Sequence of chain 1.B:
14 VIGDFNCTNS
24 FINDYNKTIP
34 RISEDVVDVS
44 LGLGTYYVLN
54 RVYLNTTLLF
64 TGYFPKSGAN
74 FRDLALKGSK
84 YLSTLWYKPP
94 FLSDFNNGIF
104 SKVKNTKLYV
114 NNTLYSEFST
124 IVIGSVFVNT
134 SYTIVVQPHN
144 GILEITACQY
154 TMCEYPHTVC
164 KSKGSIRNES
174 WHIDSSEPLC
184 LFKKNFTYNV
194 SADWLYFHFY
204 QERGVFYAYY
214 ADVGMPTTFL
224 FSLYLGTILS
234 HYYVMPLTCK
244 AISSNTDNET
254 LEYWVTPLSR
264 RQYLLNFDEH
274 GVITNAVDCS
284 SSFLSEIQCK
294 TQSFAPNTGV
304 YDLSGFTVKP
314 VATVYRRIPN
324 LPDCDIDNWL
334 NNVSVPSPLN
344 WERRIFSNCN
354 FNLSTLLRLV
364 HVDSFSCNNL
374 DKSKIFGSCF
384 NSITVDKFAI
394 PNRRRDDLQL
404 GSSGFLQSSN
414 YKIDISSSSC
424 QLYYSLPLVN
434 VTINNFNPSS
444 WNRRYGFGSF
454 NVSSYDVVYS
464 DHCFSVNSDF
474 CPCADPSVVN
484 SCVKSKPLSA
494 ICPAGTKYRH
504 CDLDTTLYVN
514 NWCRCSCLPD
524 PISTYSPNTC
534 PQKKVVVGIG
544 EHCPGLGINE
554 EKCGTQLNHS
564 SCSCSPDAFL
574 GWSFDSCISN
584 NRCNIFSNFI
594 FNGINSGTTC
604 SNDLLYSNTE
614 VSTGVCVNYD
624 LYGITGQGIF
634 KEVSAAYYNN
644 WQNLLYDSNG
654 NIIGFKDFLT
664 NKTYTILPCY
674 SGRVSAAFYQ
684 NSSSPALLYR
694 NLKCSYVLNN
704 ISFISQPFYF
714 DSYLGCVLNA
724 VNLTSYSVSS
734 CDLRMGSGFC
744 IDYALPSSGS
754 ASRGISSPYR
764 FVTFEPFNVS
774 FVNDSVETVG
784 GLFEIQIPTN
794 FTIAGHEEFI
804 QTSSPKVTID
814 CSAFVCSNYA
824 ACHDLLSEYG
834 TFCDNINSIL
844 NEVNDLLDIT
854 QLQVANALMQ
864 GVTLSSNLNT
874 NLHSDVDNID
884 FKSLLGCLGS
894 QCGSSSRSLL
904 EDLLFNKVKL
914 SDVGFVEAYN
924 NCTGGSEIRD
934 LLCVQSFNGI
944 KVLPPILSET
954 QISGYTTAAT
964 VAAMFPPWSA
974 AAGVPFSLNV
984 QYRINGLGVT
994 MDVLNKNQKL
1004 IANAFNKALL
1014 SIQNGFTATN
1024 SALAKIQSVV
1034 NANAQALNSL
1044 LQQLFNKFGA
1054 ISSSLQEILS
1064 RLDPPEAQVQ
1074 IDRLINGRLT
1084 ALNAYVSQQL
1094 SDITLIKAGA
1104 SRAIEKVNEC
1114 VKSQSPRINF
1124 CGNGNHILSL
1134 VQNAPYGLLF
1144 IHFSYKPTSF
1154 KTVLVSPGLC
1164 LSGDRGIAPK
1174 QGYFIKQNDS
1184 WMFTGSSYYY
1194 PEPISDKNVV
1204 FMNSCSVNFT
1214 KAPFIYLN

Binding-site contacts:
Ligand atom C6 contacts residue ASN58 of chain 1.B at 4.2 Å.
Ligand atom N2 contacts residue ASN58 of chain 1.B at 2.8 Å (h-bond).
Ligand atom C7 contacts residue ASN58 of chain 1.B at 3.7 Å.
Ligand atom C7 contacts residue GLU272 of chain 1.B at 4.4 Å.
Ligand atom C3 contacts residue ASN58 of chain 1.B at 3.8 Å.
Ligand atom C4 contacts residue ASN58 of chain 1.B at 4.3 Å.
Ligand atom O5 contacts residue ASN58 of chain 1.B at 2.5 Å (h-bond).
Ligand atom C1 contacts residue ASN58 of chain 1.B at 1.4 Å.
Ligand atom C8 contacts residue GLU272 of chain 1.B at 3.4 Å.
Ligand atom C2 contacts residue ASN58 of chain 1.B at 2.5 Å.
Ligand atom C5 contacts residue ASN58 of chain 1.B at 3.8 Å.
Ligand atom O7 contacts residue ASN58 of chain 1.B at 4.3 Å.

A protein and the small-molecule ligand that binds it are described below.
Small molecule (SMILES): CC(=O)N[C@@H]1[C@@H](O)[C@H](O)[C@@H](CO)O[C@H]1O